Binding-site contacts:
Ligand atom O1B contacts residue SER19 of chain 1.F at 3.0 Å (h-bond).
Ligand atom O6 contacts residue ILE168 of chain 1.F at 2.8 Å (h-bond).
Ligand atom N3B contacts residue MG1 of chain 1.P at 3.0 Å.
Ligand atom O2' contacts residue ARG38 of chain 1.F at 3.2 Å.
Ligand atom O3' contacts residue THR37 of chain 1.F at 3.3 Å (h-bond).
Ligand atom N1 contacts residue ASP131 of chain 1.F at 2.9 Å (salt-bridge).
Ligand atom O2G contacts residue SER17 of chain 1.F at 3.0 Å (h-bond).
Ligand atom PB contacts residue MG1 of chain 1.P at 3.1 Å.
Ligand atom O2G contacts residue GLY66 of chain 1.F at 2.5 Å (h-bond).
Ligand atom O2B contacts residue LYS21 of chain 1.F at 3.4 Å (salt-bridge).
Ligand atom PA contacts residue MG1 of chain 1.P at 3.4 Å.
Ligand atom O3G contacts residue SER22 of chain 1.F at 3.4 Å (h-bond).
Ligand atom O1G contacts residue MG1 of chain 1.P at 3.0 Å.
Ligand atom C4 contacts residue LYS129 of chain 1.F at 3.5 Å.
Ligand atom O6 contacts residue HIS128 of chain 1.F at 2.9 Å (h-bond).
Ligand atom O3G contacts residue THR43 of chain 1.F at 3.1 Å.
Ligand atom C2 contacts residue ASP131 of chain 1.F at 3.4 Å.
Ligand atom N1 contacts residue LYS129 of chain 1.F at 3.4 Å.
Ligand atom O2A contacts residue MG1 of chain 1.P at 2.4 Å.
Ligand atom O1A contacts residue SER22 of chain 1.F at 3.3 Å (h-bond).
Ligand atom C3' contacts residue THR37 of chain 1.F at 3.4 Å.
Ligand atom PG contacts residue MG1 of chain 1.P at 2.9 Å.
Ligand atom N7 contacts residue SER23 of chain 1.F at 3.4 Å (h-bond).
Ligand atom O1B contacts residue GLY20 of chain 1.F at 2.8 Å (h-bond).
Ligand atom O3A contacts residue GLY20 of chain 1.F at 3.3 Å (h-bond).
Ligand atom O3G contacts residue MG1 of chain 1.P at 2.4 Å.
Ligand atom N7 contacts residue ILE168 of chain 1.F at 3.3 Å.
Ligand atom N3B contacts residue GLY18 of chain 1.F at 3.3 Å (h-bond).
Ligand atom O1A contacts residue SER23 of chain 1.F at 2.8 Å (h-bond).
Ligand atom O2B contacts residue SER22 of chain 1.F at 2.7 Å (h-bond).
Ligand atom O1G contacts residue THR43 of chain 1.F at 2.9 Å (h-bond).
Ligand atom C8 contacts residue SER23 of chain 1.F at 3.3 Å.
Ligand atom O4' contacts residue LYS129 of chain 1.F at 3.3 Å (salt-bridge).
Ligand atom O1B contacts residue GLY18 of chain 1.F at 3.2 Å (h-bond).
Ligand atom O2B contacts residue MG1 of chain 1.P at 2.4 Å.
Ligand atom O1A contacts residue GLY20 of chain 1.F at 3.3 Å.
Ligand atom N2 contacts residue ASP131 of chain 1.F at 2.4 Å (salt-bridge).
Ligand atom O1B contacts residue LYS21 of chain 1.F at 3.2 Å (salt-bridge).
Ligand atom O1G contacts residue SER17 of chain 1.F at 3.4 Å (h-bond).
Ligand atom C6 contacts residue ILE168 of chain 1.F at 3.4 Å (hydrophobic).

Sequence of chain 1.F:
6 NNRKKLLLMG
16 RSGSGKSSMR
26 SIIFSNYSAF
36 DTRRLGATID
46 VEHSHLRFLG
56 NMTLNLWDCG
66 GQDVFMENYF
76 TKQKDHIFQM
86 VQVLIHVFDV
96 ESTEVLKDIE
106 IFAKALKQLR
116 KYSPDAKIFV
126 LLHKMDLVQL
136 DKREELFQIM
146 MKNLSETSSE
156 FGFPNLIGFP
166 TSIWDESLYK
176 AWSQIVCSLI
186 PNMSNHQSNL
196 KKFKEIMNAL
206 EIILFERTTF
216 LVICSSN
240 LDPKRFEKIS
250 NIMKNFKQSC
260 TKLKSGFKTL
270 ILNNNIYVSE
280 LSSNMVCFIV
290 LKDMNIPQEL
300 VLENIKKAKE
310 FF

This small molecule binds to this protein.
Small molecule (SMILES): Nc1nc2c(ncn2[C@@H]2O[C@H](CO[P](=O)(O)O[P](=O)(O)NP(=O)(O)O)[C@@H](O)[C@H]2O)c(=O)[nH]1